This protein binds this small molecule.
Small molecule (SMILES): CC(=O)N[C@@H]1[C@@H](O)[C@H](O)[C@@H](CO)O[C@H]1O

Sequence of chain 1.A:
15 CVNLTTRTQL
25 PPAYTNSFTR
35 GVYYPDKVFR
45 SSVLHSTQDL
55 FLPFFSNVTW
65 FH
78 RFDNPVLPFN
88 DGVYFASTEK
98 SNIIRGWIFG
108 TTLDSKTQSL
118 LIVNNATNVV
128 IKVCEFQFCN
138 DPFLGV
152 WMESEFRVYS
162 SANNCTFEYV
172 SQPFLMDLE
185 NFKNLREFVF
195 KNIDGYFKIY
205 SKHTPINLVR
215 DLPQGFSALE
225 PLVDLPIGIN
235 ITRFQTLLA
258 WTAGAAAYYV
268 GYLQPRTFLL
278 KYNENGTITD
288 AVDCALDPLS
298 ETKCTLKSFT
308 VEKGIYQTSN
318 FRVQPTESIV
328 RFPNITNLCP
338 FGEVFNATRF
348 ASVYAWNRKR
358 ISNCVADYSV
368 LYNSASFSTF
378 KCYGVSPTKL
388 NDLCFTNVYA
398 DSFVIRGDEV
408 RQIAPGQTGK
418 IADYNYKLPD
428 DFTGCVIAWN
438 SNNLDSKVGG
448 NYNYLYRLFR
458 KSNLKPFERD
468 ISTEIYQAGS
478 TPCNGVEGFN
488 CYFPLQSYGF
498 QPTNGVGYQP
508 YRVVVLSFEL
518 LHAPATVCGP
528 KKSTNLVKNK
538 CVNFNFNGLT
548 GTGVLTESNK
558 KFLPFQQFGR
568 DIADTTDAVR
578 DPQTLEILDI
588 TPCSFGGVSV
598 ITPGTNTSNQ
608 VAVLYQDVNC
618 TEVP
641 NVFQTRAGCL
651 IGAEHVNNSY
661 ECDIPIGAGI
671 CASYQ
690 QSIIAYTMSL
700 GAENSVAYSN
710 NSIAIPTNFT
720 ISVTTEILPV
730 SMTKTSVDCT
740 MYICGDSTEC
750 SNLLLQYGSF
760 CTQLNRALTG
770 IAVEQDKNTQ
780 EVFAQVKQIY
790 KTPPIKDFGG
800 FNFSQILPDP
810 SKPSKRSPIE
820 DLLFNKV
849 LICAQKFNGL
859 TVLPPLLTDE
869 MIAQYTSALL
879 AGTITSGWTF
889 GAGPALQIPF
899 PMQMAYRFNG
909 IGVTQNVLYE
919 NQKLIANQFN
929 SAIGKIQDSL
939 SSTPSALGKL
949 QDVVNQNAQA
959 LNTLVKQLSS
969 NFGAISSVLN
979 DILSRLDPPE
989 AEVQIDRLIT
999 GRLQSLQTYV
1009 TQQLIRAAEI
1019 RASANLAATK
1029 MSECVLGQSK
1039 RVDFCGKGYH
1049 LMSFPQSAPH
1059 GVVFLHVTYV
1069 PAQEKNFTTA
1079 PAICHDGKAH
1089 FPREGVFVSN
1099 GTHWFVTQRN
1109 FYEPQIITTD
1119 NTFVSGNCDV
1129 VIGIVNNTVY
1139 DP

Binding-site contacts:
Ligand atom C7 contacts residue ASN234 of chain 1.A at 3.6 Å.
Ligand atom O6 contacts residue THR108 of chain 1.A at 3.2 Å.
Ligand atom C6 contacts residue THR108 of chain 1.A at 3.6 Å.
Ligand atom C3 contacts residue ASN234 of chain 1.A at 3.8 Å.
Ligand atom O5 contacts residue ASN234 of chain 1.A at 2.4 Å (h-bond).
Ligand atom C2 contacts residue ASN234 of chain 1.A at 2.4 Å.
Ligand atom O7 contacts residue GLU465 of chain 1.D at 4.2 Å.
Ligand atom O5 contacts residue THR108 of chain 1.A at 3.4 Å (h-bond).
Ligand atom C1 contacts residue ASN234 of chain 1.A at 1.4 Å.
Ligand atom C1 contacts residue THR236 of chain 1.A at 3.7 Å.
Ligand atom C8 contacts residue ASN234 of chain 1.A at 4.0 Å.
Ligand atom N2 contacts residue ASN234 of chain 1.A at 2.8 Å (h-bond).
Ligand atom C4 contacts residue ASN234 of chain 1.A at 4.2 Å.
Ligand atom C5 contacts residue ASN234 of chain 1.A at 3.7 Å.
Ligand atom O5 contacts residue THR236 of chain 1.A at 4.2 Å.
Ligand atom C5 contacts residue THR236 of chain 1.A at 4.4 Å.
Ligand atom C1 contacts residue THR108 of chain 1.A at 3.8 Å.
Ligand atom C5 contacts residue THR108 of chain 1.A at 4.3 Å.
Ligand atom O7 contacts residue ASN234 of chain 1.A at 3.9 Å.

Sequence of chain 1.D:
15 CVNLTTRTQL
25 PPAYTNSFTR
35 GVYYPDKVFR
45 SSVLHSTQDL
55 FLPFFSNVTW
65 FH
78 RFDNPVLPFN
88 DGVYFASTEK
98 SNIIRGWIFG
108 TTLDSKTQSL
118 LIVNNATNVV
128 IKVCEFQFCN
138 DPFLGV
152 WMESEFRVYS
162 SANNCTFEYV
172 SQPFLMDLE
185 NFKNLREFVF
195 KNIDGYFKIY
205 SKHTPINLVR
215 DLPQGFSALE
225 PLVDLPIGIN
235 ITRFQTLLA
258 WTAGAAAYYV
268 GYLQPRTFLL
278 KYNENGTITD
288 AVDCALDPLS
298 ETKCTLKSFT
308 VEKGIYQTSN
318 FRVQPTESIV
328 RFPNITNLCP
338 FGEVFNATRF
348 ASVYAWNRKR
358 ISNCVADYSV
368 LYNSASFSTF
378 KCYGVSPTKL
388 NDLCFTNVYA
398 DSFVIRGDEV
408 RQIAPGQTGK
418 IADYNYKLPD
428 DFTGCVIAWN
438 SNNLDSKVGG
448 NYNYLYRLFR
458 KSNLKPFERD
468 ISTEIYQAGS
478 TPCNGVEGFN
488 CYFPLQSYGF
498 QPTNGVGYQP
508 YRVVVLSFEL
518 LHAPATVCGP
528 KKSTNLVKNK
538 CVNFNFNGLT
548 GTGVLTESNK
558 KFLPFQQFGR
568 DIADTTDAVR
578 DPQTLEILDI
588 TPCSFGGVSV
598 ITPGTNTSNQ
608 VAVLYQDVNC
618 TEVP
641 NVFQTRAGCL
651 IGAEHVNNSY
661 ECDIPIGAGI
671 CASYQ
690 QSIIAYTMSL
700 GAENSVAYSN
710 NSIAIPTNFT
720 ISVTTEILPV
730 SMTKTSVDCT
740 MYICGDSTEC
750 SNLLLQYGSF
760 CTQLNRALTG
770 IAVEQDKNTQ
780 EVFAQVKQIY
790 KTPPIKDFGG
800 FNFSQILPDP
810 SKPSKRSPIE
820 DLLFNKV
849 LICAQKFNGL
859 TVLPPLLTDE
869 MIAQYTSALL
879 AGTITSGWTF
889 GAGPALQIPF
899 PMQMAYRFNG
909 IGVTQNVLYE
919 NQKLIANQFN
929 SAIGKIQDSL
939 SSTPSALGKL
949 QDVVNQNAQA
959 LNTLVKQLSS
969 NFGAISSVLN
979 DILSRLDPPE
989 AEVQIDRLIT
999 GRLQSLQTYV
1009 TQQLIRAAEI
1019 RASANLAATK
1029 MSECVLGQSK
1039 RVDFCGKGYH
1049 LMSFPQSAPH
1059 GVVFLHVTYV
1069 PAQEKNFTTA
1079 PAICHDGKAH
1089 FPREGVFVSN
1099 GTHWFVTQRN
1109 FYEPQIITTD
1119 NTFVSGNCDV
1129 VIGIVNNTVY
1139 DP